The small molecule below binds the protein below.
Small molecule (SMILES): CC(=O)N[C@@H]1[C@@H](O)[C@H](O)[C@@H](CO)O[C@H]1O

Binding-site contacts:
Ligand atom C7 contacts residue ASN207 of chain 1.A at 3.6 Å.
Ligand atom O5 contacts residue ASN207 of chain 1.A at 2.1 Å (h-bond).
Ligand atom C1 contacts residue SER204 of chain 1.A at 4.3 Å.
Ligand atom C5 contacts residue GLU203 of chain 1.A at 4.1 Å.
Ligand atom C6 contacts residue GLY276 of chain 1.A at 4.2 Å.
Ligand atom C2 contacts residue ASN207 of chain 1.A at 2.7 Å.
Ligand atom O7 contacts residue ASN207 of chain 1.A at 4.4 Å.
Ligand atom C6 contacts residue ASN207 of chain 1.A at 4.4 Å.
Ligand atom C8 contacts residue TYR267 of chain 1.A at 3.6 Å (hydrophobic).
Ligand atom C6 contacts residue GLU203 of chain 1.A at 3.6 Å.
Ligand atom C1 contacts residue ASN207 of chain 1.A at 1.4 Å.
Ligand atom O5 contacts residue SER204 of chain 1.A at 3.7 Å.
Ligand atom C1 contacts residue GLU203 of chain 1.A at 4.5 Å.
Ligand atom O6 contacts residue GLU203 of chain 1.A at 4.2 Å.
Ligand atom C5 contacts residue SER204 of chain 1.A at 3.9 Å.
Ligand atom C6 contacts residue SER204 of chain 1.A at 3.5 Å.
Ligand atom C8 contacts residue ARG272 of chain 1.A at 4.3 Å.
Ligand atom O6 contacts residue GLY276 of chain 1.A at 4.3 Å.
Ligand atom C3 contacts residue ASN207 of chain 1.A at 3.9 Å.
Ligand atom C8 contacts residue HIS269 of chain 1.A at 4.0 Å.
Ligand atom O5 contacts residue GLU203 of chain 1.A at 3.4 Å.
Ligand atom N2 contacts residue ASN207 of chain 1.A at 3.3 Å (h-bond).
Ligand atom O7 contacts residue TYR267 of chain 1.A at 3.0 Å.
Ligand atom O6 contacts residue SER204 of chain 1.A at 4.3 Å.
Ligand atom C8 contacts residue ASN207 of chain 1.A at 3.6 Å.
Ligand atom C7 contacts residue TYR267 of chain 1.A at 3.6 Å (hydrophobic).
Ligand atom C5 contacts residue ASN207 of chain 1.A at 3.4 Å.
Ligand atom C4 contacts residue ASN207 of chain 1.A at 4.2 Å.

Sequence of chain 1.A:
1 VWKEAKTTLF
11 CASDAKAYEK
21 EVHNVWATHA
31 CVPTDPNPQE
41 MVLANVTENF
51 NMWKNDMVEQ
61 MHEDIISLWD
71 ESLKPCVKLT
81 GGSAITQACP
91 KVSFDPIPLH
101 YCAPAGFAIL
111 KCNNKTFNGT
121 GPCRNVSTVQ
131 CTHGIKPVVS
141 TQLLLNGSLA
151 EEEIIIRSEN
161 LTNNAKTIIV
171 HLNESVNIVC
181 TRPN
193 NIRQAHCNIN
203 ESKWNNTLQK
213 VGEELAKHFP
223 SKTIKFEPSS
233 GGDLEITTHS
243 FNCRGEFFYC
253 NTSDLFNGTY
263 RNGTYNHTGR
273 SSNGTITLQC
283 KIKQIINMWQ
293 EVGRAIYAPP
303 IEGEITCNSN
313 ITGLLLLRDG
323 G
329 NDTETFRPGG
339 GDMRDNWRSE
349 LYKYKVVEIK